Binding-site contacts:
Ligand atom OAA contacts residue ILE175 of chain 1.A at 4.0 Å.
Ligand atom CAO contacts residue ILE175 of chain 1.A at 4.1 Å (hydrophobic).
Ligand atom BRAE contacts residue VAL67 of chain 1.A at 4.3 Å.
Ligand atom CAG contacts residue ASP176 of chain 1.A at 3.7 Å.
Ligand atom CAK contacts residue MET164 of chain 1.A at 3.6 Å (hydrophobic).
Ligand atom BRAC contacts residue VAL67 of chain 1.A at 3.6 Å.
Ligand atom OAA contacts residue ASP176 of chain 1.A at 2.9 Å (salt-bridge).
Ligand atom CAG contacts residue ILE175 of chain 1.A at 3.2 Å (hydrophobic).
Ligand atom NAQ contacts residue VAL54 of chain 1.A at 3.7 Å.
Ligand atom NAJ contacts residue VAL54 of chain 1.A at 3.9 Å.
Ligand atom CAF contacts residue LYS69 of chain 1.A at 3.2 Å.
Ligand atom BRAB contacts residue VAL67 of chain 1.A at 4.1 Å.
Ligand atom CAK contacts residue VAL67 of chain 1.A at 4.2 Å (hydrophobic).
Ligand atom CAH contacts residue VAL54 of chain 1.A at 3.5 Å (hydrophobic).
Ligand atom CAO contacts residue MET164 of chain 1.A at 4.0 Å (hydrophobic).
Ligand atom BRAB contacts residue MET164 of chain 1.A at 4.0 Å.
Ligand atom BRAE contacts residue PHE114 of chain 1.A at 3.8 Å.
Ligand atom CAN contacts residue VAL67 of chain 1.A at 4.0 Å (hydrophobic).
Ligand atom CAL contacts residue VAL67 of chain 1.A at 3.9 Å (hydrophobic).
Ligand atom CAP contacts residue VAL54 of chain 1.A at 3.9 Å (hydrophobic).
Ligand atom OAA contacts residue LYS69 of chain 1.A at 3.8 Å.
Ligand atom CAH contacts residue ILE175 of chain 1.A at 3.8 Å (hydrophobic).
Ligand atom NAI contacts residue VAL54 of chain 1.A at 4.1 Å.
Ligand atom CAO contacts residue VAL54 of chain 1.A at 4.1 Å (hydrophobic).
Ligand atom BRAD contacts residue MET164 of chain 1.A at 3.8 Å.
Ligand atom NAJ contacts residue ILE175 of chain 1.A at 4.0 Å.
Ligand atom CAN contacts residue ILE175 of chain 1.A at 3.8 Å (hydrophobic).
Ligand atom BRAE contacts residue ILE175 of chain 1.A at 4.2 Å.
Ligand atom BRAC contacts residue GLU115 of chain 1.A at 3.2 Å.
Ligand atom CAM contacts residue LEU46 of chain 1.A at 4.2 Å (hydrophobic).
Ligand atom CAF contacts residue PHE114 of chain 1.A at 4.2 Å (hydrophobic).
Ligand atom BRAD contacts residue LEU46 of chain 1.A at 4.1 Å.
Ligand atom BRAC contacts residue ILE96 of chain 1.A at 3.7 Å.
Ligand atom CAF contacts residue ASP176 of chain 1.A at 3.5 Å.
Ligand atom CAP contacts residue ILE175 of chain 1.A at 3.5 Å (hydrophobic).
Ligand atom BRAB contacts residue ILE117 of chain 1.A at 2.9 Å.
Ligand atom NAQ contacts residue ILE175 of chain 1.A at 3.5 Å.
Ligand atom CAL contacts residue MET164 of chain 1.A at 4.2 Å (hydrophobic).
Ligand atom CAM contacts residue MET164 of chain 1.A at 3.5 Å (hydrophobic).
Ligand atom OAA contacts residue PHE114 of chain 1.A at 3.5 Å.

Sequence of chain 1.A:
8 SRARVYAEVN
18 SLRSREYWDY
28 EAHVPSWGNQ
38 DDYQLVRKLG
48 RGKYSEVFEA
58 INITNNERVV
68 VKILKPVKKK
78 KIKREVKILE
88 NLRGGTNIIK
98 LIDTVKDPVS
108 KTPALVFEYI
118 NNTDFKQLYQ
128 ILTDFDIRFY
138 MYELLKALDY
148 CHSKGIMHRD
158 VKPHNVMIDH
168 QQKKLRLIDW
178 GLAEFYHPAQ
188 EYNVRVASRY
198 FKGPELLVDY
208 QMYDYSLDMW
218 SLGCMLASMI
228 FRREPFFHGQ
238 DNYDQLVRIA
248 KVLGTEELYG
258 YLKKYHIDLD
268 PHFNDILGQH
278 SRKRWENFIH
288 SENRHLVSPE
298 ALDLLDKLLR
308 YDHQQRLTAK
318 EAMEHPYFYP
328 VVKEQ

The protein below binds the small molecule below.
Small molecule (SMILES): OCCCn1nnc2c(Br)c(Br)c(Br)c(Br)c21